Binding-site contacts:
Ligand atom CS contacts residue ARG152 of chain 1.A at 3.6 Å.
Ligand atom O2' contacts residue ASN234 of chain 1.A at 3.7 Å.
Ligand atom C4 contacts residue PHE210 of chain 1.A at 3.6 Å (hydrophobic).
Ligand atom C5 contacts residue PHE210 of chain 1.A at 3.6 Å (hydrophobic).
Ligand atom C4' contacts residue GLU232 of chain 1.A at 3.6 Å.
Ligand atom O2' contacts residue GLU232 of chain 1.A at 2.7 Å (salt-bridge).
Ligand atom O2' contacts residue TYR151 of chain 1.A at 3.5 Å.
Ligand atom N1 contacts residue ILE233 of chain 1.A at 3.8 Å.
Ligand atom O3' contacts residue GLY212 of chain 1.A at 3.7 Å.
Ligand atom O3' contacts residue GLU232 of chain 1.A at 2.8 Å (salt-bridge).
Ligand atom CS contacts residue PRO281 of chain 1.A at 3.8 Å (hydrophobic).
Ligand atom N3 contacts residue GLU232 of chain 1.A at 3.8 Å.
Ligand atom N1 contacts residue VAL263 of chain 1.A at 2.8 Å (h-bond).
Ligand atom N6 contacts residue PHE264 of chain 1.A at 3.7 Å.
Ligand atom C3' contacts residue GLU232 of chain 1.A at 3.6 Å.
Ligand atom O4' contacts residue GLU232 of chain 1.A at 3.6 Å.
Ligand atom N9 contacts residue PHE210 of chain 1.A at 3.8 Å.
Ligand atom O4' contacts residue PHE210 of chain 1.A at 3.4 Å.
Ligand atom C2 contacts residue VAL263 of chain 1.A at 3.5 Å (hydrophobic).
Ligand atom C2 contacts residue GLY261 of chain 1.A at 3.3 Å.
Ligand atom C6 contacts residue VAL263 of chain 1.A at 3.7 Å (hydrophobic).
Ligand atom N9 contacts residue ILE233 of chain 1.A at 3.8 Å.
Ligand atom S5' contacts residue PRO281 of chain 1.A at 3.7 Å.
Ligand atom N1 contacts residue GLY261 of chain 1.A at 3.6 Å.
Ligand atom C2 contacts residue ILE233 of chain 1.A at 3.4 Å (hydrophobic).
Ligand atom C3' contacts residue TYR151 of chain 1.A at 3.8 Å (hydrophobic).
Ligand atom S5' contacts residue ARG152 of chain 1.A at 3.8 Å.
Ligand atom C5 contacts residue ILE233 of chain 1.A at 3.8 Å (hydrophobic).
Ligand atom C5' contacts residue PHE184 of chain 1.A at 3.8 Å (hydrophobic).
Ligand atom C6 contacts residue ASP262 of chain 1.A at 3.7 Å.
Ligand atom C4 contacts residue ILE233 of chain 1.A at 3.4 Å (hydrophobic).
Ligand atom N7 contacts residue ARG152 of chain 1.A at 3.6 Å (salt-bridge).
Ligand atom C1' contacts residue GLU232 of chain 1.A at 3.2 Å.
Ligand atom C2' contacts residue GLU232 of chain 1.A at 3.5 Å.
Ligand atom N1 contacts residue ASP262 of chain 1.A at 3.5 Å.
Ligand atom N3 contacts residue ILE233 of chain 1.A at 3.2 Å (h-bond).
Ligand atom C8 contacts residue LEU150 of chain 1.A at 3.7 Å (hydrophobic).
Ligand atom N6 contacts residue ASP262 of chain 1.A at 2.9 Å (salt-bridge).
Ligand atom C4' contacts residue PHE210 of chain 1.A at 3.7 Å (hydrophobic).
Ligand atom C8 contacts residue ARG152 of chain 1.A at 3.4 Å.

Sequence of chain 1.A:
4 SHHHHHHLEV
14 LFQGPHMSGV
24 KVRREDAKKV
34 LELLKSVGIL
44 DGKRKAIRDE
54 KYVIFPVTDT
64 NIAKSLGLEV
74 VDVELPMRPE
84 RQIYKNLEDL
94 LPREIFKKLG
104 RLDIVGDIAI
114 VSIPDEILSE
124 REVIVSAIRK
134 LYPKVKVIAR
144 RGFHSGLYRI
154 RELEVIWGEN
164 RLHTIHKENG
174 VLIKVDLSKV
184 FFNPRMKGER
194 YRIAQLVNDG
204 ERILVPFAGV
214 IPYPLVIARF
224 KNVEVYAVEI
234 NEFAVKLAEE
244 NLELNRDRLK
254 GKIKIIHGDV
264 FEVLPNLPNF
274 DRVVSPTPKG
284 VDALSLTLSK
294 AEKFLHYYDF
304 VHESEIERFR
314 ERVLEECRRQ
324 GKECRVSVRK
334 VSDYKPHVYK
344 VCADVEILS

A small-molecule ligand and the protein it binds are described below.
Small molecule (SMILES): CSC[C@H]1O[C@@H](n2cnc3c(N)ncnc32)[C@H](O)[C@@H]1O